Binding-site contacts:
Ligand atom O1 contacts residue PRO192 of chain 4.A at 3.6 Å.
Ligand atom O1 contacts residue PRO223 of chain 4.A at 3.6 Å.
Ligand atom C1 contacts residue THR191 of chain 4.A at 4.0 Å.
Ligand atom C6 contacts residue PRO192 of chain 4.A at 3.9 Å (hydrophobic).
Ligand atom O6 contacts residue GLU195 of chain 4.A at 2.8 Å (salt-bridge).
Ligand atom O1 contacts residue TRP190 of chain 4.A at 4.1 Å.
Ligand atom O1 contacts residue GLY22 of chain 4.A at 3.3 Å.
Ligand atom O6 contacts residue PRO192 of chain 4.A at 3.6 Å.
Ligand atom O5 contacts residue PRO192 of chain 4.A at 3.4 Å.
Ligand atom O5 contacts residue THR191 of chain 4.A at 3.4 Å.
Ligand atom C1 contacts residue TRP190 of chain 4.A at 3.5 Å (hydrophobic).
Ligand atom C5 contacts residue THR191 of chain 4.A at 4.0 Å.
Ligand atom C4 contacts residue TRP190 of chain 4.A at 4.1 Å (hydrophobic).
Ligand atom C6 contacts residue TRP190 of chain 4.A at 3.3 Å (hydrophobic).
Ligand atom C5 contacts residue TRP190 of chain 4.A at 3.5 Å (hydrophobic).
Ligand atom O1 contacts residue THR191 of chain 4.A at 4.1 Å.
Ligand atom O2 contacts residue PRO223 of chain 4.A at 4.4 Å.
Ligand atom O4 contacts residue TRP190 of chain 4.A at 3.3 Å (h-bond).
Ligand atom C6 contacts residue THR191 of chain 4.A at 3.5 Å.
Ligand atom C1 contacts residue PRO192 of chain 4.A at 4.1 Å (hydrophobic).
Ligand atom O6 contacts residue THR191 of chain 4.A at 3.7 Å.
Ligand atom O6 contacts residue TRP190 of chain 4.A at 4.4 Å.
Ligand atom C6 contacts residue GLU195 of chain 4.A at 3.5 Å.
Ligand atom C1 contacts residue PRO223 of chain 4.A at 4.0 Å (hydrophobic).
Ligand atom C5 contacts residue PRO192 of chain 4.A at 4.5 Å (hydrophobic).
Ligand atom O5 contacts residue TRP190 of chain 4.A at 3.5 Å (h-bond).

A protein and the small-molecule ligand that binds it are described below.
Small molecule (SMILES): OC[C@H]1O[C@@H](O)[C@H](O)[C@@H](O)[C@@H]1O

Sequence of chain 4.A:
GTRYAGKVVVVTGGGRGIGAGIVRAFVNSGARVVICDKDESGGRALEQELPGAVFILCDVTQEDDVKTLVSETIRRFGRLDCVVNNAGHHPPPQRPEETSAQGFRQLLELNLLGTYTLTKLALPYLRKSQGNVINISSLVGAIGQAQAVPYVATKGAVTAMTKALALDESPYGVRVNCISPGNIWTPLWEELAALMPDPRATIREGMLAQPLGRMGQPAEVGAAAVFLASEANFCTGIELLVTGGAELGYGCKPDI